Sequence of chain 2.B:
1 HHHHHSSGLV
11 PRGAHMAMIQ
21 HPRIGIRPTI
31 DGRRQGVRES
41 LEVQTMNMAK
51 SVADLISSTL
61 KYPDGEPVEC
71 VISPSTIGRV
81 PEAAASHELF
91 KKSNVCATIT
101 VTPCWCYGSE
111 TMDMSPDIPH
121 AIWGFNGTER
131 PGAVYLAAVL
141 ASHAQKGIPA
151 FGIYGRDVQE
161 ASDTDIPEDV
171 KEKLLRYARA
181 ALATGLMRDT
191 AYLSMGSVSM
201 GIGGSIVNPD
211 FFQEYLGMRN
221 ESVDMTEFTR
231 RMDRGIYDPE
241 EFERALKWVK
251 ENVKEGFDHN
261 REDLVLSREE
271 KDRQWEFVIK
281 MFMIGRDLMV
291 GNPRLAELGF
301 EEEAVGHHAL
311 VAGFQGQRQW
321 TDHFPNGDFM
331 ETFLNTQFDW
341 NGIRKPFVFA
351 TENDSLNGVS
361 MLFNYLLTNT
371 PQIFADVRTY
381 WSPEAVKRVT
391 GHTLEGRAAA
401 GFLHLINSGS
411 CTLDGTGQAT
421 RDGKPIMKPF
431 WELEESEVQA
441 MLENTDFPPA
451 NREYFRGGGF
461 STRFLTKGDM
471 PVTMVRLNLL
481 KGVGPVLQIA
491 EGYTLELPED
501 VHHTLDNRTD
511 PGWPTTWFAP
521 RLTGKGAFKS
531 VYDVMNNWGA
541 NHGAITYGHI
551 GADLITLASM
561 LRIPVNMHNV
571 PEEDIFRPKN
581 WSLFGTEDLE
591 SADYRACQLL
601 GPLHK

The small molecule below binds the protein below.
Small molecule (SMILES): C[C@H](O)[C@@H](O)[C@@H](O)[C@H](O)CO

Binding-site contacts:
Ligand atom O5 contacts residue ARG33 of chain 2.B at 3.1 Å (salt-bridge).
Ligand atom O4 contacts residue GLU352 of chain 3.B at 3.5 Å (salt-bridge).
Ligand atom C5 contacts residue GLN317 of chain 3.B at 4.0 Å.
Ligand atom O3 contacts residue VAL134 of chain 2.B at 4.2 Å.
Ligand atom O1 contacts residue GLU352 of chain 3.B at 2.8 Å (salt-bridge).
Ligand atom O5 contacts residue TRP105 of chain 2.B at 3.2 Å.
Ligand atom C2 contacts residue GLU352 of chain 3.B at 3.1 Å.
Ligand atom O4 contacts residue GLN317 of chain 3.B at 3.1 Å (h-bond).
Ligand atom O2 contacts residue GLU352 of chain 3.B at 3.3 Å (salt-bridge).
Ligand atom C5 contacts residue TRP105 of chain 2.B at 3.8 Å (hydrophobic).
Ligand atom C1 contacts residue ASN541 of chain 3.B at 3.5 Å.
Ligand atom O5 contacts residue MET200 of chain 3.B at 3.8 Å.
Ligand atom C2 contacts residue ASP376 of chain 3.B at 4.0 Å.
Ligand atom C1 contacts residue TRP105 of chain 2.B at 3.6 Å (hydrophobic).
Ligand atom O3 contacts residue PRO131 of chain 2.B at 3.8 Å.
Ligand atom O1 contacts residue ASP376 of chain 3.B at 3.3 Å (salt-bridge).
Ligand atom O3 contacts residue TRP105 of chain 2.B at 3.2 Å.
Ligand atom O2 contacts residue SER408 of chain 3.B at 3.2 Å (h-bond).
Ligand atom O4 contacts residue MET200 of chain 3.B at 4.2 Å.
Ligand atom C1 contacts residue MN1 of chain 3.J at 2.9 Å.
Ligand atom C2 contacts residue SER408 of chain 3.B at 4.1 Å.
Ligand atom O2 contacts residue ASP376 of chain 3.B at 2.7 Å (salt-bridge).
Ligand atom C3 contacts residue TRP105 of chain 2.B at 3.7 Å (hydrophobic).
Ligand atom O4 contacts residue SER408 of chain 3.B at 3.4 Å (h-bond).
Ligand atom C2 contacts residue MN1 of chain 3.J at 3.0 Å.
Ligand atom C1 contacts residue GLU352 of chain 3.B at 3.6 Å.
Ligand atom C6 contacts residue TYR454 of chain 3.B at 3.5 Å (hydrophobic).
Ligand atom O5 contacts residue GLN317 of chain 3.B at 3.0 Å (h-bond).
Ligand atom C1 contacts residue VAL134 of chain 2.B at 4.0 Å (hydrophobic).
Ligand atom O1 contacts residue ILE202 of chain 3.B at 3.9 Å.
Ligand atom C6 contacts residue GLN317 of chain 3.B at 4.1 Å.
Ligand atom O2 contacts residue MN1 of chain 3.J at 2.3 Å.
Ligand atom C2 contacts residue MET200 of chain 3.B at 4.2 Å (hydrophobic).
Ligand atom O1 contacts residue MN1 of chain 3.J at 1.9 Å.
Ligand atom O1 contacts residue HIS542 of chain 3.B at 3.1 Å (h-bond).
Ligand atom C4 contacts residue SER408 of chain 3.B at 3.9 Å.
Ligand atom O1 contacts residue ASN541 of chain 3.B at 2.7 Å (h-bond).
Ligand atom C1 contacts residue ASP376 of chain 3.B at 4.1 Å.
Ligand atom C5 contacts residue ARG33 of chain 2.B at 4.0 Å.
Ligand atom C6 contacts residue TRP513 of chain 3.B at 4.0 Å (hydrophobic).

Sequence of chain 3.B:
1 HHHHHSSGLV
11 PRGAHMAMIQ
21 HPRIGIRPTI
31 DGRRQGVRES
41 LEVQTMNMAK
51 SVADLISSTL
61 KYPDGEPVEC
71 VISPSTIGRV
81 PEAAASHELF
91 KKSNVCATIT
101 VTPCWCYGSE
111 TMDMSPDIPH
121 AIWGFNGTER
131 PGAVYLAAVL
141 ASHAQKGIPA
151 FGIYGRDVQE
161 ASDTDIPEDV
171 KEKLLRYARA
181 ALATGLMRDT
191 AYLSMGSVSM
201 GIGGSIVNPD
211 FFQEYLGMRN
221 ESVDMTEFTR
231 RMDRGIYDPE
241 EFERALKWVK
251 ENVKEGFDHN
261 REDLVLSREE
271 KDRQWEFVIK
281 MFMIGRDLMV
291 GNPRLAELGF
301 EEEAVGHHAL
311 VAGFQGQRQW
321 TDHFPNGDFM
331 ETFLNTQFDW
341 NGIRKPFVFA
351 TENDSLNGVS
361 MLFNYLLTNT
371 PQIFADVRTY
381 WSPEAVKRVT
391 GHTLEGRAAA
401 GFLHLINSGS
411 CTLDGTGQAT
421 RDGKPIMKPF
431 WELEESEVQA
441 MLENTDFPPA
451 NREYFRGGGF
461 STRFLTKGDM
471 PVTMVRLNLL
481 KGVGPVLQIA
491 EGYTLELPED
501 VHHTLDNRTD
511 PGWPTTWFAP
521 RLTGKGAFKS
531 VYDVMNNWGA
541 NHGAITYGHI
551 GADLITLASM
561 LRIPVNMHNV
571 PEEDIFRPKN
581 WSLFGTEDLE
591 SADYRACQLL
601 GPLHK